Sequence of chain 1.B:
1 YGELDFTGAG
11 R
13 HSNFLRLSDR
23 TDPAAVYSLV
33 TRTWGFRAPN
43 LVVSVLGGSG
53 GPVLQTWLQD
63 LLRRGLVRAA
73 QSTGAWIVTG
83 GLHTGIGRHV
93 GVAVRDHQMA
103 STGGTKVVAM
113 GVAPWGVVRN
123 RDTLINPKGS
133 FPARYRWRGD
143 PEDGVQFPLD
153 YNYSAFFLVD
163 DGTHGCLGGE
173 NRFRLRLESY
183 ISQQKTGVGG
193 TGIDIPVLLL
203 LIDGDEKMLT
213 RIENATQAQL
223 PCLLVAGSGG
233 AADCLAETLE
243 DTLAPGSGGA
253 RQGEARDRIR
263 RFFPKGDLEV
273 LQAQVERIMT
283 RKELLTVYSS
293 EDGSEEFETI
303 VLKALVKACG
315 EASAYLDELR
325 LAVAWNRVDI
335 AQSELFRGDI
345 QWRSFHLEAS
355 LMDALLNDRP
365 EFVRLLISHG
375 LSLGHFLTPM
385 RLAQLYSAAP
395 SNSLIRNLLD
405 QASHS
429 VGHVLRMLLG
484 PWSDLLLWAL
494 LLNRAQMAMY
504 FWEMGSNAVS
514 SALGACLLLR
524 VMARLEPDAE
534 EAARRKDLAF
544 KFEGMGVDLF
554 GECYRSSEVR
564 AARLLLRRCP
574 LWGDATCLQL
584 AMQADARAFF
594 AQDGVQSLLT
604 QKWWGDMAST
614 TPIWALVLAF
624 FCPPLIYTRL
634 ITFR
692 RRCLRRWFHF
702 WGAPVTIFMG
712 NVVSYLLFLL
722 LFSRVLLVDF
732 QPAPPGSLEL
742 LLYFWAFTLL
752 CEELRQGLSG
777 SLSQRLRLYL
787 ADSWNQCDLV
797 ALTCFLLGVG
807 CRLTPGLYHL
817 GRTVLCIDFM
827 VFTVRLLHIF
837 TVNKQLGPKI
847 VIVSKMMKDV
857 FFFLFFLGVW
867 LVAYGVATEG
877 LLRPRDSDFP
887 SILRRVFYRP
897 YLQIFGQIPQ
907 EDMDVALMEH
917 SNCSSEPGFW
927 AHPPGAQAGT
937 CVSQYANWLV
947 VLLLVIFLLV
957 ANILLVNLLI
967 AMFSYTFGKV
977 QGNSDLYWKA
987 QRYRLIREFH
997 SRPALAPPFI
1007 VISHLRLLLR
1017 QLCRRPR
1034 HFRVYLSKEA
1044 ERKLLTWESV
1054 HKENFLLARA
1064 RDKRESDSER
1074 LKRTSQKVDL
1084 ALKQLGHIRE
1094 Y

Sequence of chain 1.D:
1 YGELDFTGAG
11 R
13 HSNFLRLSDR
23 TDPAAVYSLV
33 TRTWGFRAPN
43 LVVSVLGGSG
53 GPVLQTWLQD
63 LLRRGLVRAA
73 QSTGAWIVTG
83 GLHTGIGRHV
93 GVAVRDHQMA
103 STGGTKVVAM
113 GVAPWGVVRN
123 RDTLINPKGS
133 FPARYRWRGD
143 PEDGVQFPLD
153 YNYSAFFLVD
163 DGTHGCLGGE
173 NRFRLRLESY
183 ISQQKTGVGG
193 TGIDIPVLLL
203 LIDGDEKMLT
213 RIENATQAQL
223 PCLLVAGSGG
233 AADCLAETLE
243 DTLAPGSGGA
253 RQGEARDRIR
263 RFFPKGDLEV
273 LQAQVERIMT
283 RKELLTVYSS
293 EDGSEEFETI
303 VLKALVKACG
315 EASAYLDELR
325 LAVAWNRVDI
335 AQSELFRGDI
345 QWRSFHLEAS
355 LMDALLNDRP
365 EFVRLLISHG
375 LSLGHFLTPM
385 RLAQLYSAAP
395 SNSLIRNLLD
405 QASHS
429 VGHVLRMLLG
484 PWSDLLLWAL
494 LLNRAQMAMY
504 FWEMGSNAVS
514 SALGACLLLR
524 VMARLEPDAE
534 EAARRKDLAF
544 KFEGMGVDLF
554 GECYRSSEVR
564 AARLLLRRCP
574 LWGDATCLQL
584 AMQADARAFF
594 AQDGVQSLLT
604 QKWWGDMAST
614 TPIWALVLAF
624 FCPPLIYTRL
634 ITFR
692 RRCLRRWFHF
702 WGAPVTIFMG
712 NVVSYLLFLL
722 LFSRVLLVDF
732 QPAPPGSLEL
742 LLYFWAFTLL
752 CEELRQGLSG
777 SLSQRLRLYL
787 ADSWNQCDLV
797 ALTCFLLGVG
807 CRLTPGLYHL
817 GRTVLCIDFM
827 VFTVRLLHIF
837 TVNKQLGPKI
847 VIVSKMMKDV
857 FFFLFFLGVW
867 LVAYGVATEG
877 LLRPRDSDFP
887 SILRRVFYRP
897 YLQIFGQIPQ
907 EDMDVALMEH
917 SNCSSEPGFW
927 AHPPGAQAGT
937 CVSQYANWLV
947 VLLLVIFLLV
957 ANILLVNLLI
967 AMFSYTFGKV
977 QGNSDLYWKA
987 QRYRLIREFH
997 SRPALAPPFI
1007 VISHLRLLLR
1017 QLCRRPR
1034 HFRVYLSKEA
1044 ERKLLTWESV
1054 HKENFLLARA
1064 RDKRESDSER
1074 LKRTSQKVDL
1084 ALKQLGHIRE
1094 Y

Binding-site contacts:
Ligand atom CAA contacts residue LEU867 of chain 1.D at 3.8 Å (hydrophobic).
Ligand atom CAN contacts residue Y011 of chain 1.P at 4.0 Å.
Ligand atom CBE contacts residue VAL951 of chain 1.B at 4.0 Å (hydrophobic).
Ligand atom CAT contacts residue VAL947 of chain 1.B at 3.7 Å (hydrophobic).
Ligand atom CAC contacts residue VAL951 of chain 1.B at 3.7 Å (hydrophobic).
Ligand atom CAA contacts residue GLY864 of chain 1.D at 3.7 Å.
Ligand atom CAE contacts residue PHE893 of chain 1.D at 3.7 Å (hydrophobic).
Ligand atom CAX contacts residue ALA912 of chain 1.B at 4.0 Å (hydrophobic).
Ligand atom CAB contacts residue Y011 of chain 1.P at 3.7 Å.
Ligand atom CAQ contacts residue LEU948 of chain 1.B at 3.7 Å (hydrophobic).
Ligand atom OAW contacts residue PRO886 of chain 1.D at 3.6 Å.
Ligand atom CBG contacts residue LEU948 of chain 1.B at 4.0 Å (hydrophobic).
Ligand atom OAF contacts residue ARG890 of chain 1.D at 3.9 Å.
Ligand atom CAB contacts residue LEU860 of chain 1.D at 3.7 Å (hydrophobic).
Ligand atom CBA contacts residue LEU860 of chain 1.D at 3.7 Å (hydrophobic).
Ligand atom OAG contacts residue TRP944 of chain 1.B at 3.4 Å.
Ligand atom OAH contacts residue GLN933 of chain 1.D at 3.8 Å.
Ligand atom OAH contacts residue PRO886 of chain 1.D at 4.2 Å.
Ligand atom CAP contacts residue LEU948 of chain 1.B at 3.8 Å (hydrophobic).
Ligand atom CAA contacts residue LEU863 of chain 1.D at 3.6 Å (hydrophobic).
Ligand atom CAO contacts residue Y011 of chain 1.P at 3.7 Å.
Ligand atom CAJ contacts residue LEU867 of chain 1.D at 4.0 Å (hydrophobic).
Ligand atom CAB contacts residue TYR897 of chain 1.D at 3.4 Å (hydrophobic).
Ligand atom CAC contacts residue TYR897 of chain 1.D at 3.9 Å (hydrophobic).
Ligand atom CAV contacts residue TRP944 of chain 1.B at 4.0 Å (hydrophobic).
Ligand atom CBF contacts residue VAL947 of chain 1.B at 3.9 Å (hydrophobic).
Ligand atom CAM contacts residue PRO886 of chain 1.D at 4.0 Å (hydrophobic).
Ligand atom CAY contacts residue PRO886 of chain 1.D at 4.1 Å (hydrophobic).
Ligand atom CAU contacts residue TYR894 of chain 1.D at 3.7 Å (hydrophobic).
Ligand atom OAF contacts residue ALA912 of chain 1.B at 4.0 Å.
Ligand atom OAF contacts residue PRO886 of chain 1.D at 3.8 Å.
Ligand atom CBC contacts residue TRP944 of chain 1.B at 4.0 Å (hydrophobic).
Ligand atom CAR contacts residue PRO886 of chain 1.D at 3.9 Å (hydrophobic).
Ligand atom CAX contacts residue PRO886 of chain 1.D at 4.2 Å (hydrophobic).
Ligand atom CAS contacts residue TYR894 of chain 1.D at 3.6 Å (hydrophobic).
Ligand atom CAZ contacts residue TRP944 of chain 1.B at 4.1 Å (hydrophobic).
Ligand atom CAD contacts residue LEU889 of chain 1.D at 3.8 Å (hydrophobic).
Ligand atom OAF contacts residue GLN933 of chain 1.D at 4.0 Å.
Ligand atom CAP contacts residue Y011 of chain 1.P at 4.0 Å.
Ligand atom CAS contacts residue VAL947 of chain 1.B at 3.8 Å (hydrophobic).

A protein and the small-molecule ligand that binds it are described below.
Small molecule (SMILES): CC(C)CCC[C@@H](C)[C@H]1CC[C@H]2[C@@H]3CC=C4C[C@@H](OC(=O)CCC(=O)O)CC[C@]4(C)[C@H]3CC[C@]12C